Sequence of chain 3.G:
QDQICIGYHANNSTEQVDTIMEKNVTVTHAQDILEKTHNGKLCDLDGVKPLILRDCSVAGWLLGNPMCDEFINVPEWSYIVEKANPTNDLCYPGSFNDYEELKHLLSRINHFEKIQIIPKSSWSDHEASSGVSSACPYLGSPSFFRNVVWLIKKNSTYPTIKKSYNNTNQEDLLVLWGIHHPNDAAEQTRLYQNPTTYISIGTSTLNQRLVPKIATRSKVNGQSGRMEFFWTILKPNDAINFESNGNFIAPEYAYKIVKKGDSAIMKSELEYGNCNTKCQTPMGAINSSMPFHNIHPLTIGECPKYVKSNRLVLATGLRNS

Binding-site contacts:
Ligand atom O5 contacts residue THR168 of chain 2.G at 4.4 Å.
Ligand atom C3 contacts residue ASN166 of chain 2.G at 3.7 Å.
Ligand atom O5 contacts residue ASN166 of chain 2.G at 2.4 Å (h-bond).
Ligand atom C4 contacts residue ASN166 of chain 2.G at 4.1 Å.
Ligand atom C8 contacts residue ASN237 of chain 2.G at 3.3 Å.
Ligand atom O4 contacts residue ASN237 of chain 2.G at 3.6 Å.
Ligand atom C1 contacts residue ASN166 of chain 2.G at 1.4 Å.
Ligand atom C4 contacts residue ASN237 of chain 2.G at 3.7 Å.
Ligand atom C2 contacts residue ASN237 of chain 2.G at 3.9 Å.
Ligand atom C1 contacts residue ASN237 of chain 2.G at 4.0 Å.
Ligand atom O7 contacts residue SER218 of chain 3.G at 4.5 Å.
Ligand atom O5 contacts residue ASN237 of chain 2.G at 4.2 Å.
Ligand atom N2 contacts residue ASN166 of chain 2.G at 2.8 Å (h-bond).
Ligand atom O6 contacts residue THR168 of chain 2.G at 3.2 Å.
Ligand atom C8 contacts residue ASP238 of chain 2.G at 4.0 Å.
Ligand atom C2 contacts residue ASN166 of chain 2.G at 2.3 Å.
Ligand atom C3 contacts residue ASN237 of chain 2.G at 3.6 Å.
Ligand atom O7 contacts residue ALA239 of chain 2.G at 4.2 Å.
Ligand atom N2 contacts residue ASN237 of chain 2.G at 2.8 Å (h-bond).
Ligand atom C7 contacts residue ASN237 of chain 2.G at 3.5 Å.
Ligand atom C6 contacts residue THR168 of chain 2.G at 4.5 Å.
Ligand atom C7 contacts residue ALA239 of chain 2.G at 4.3 Å (hydrophobic).
Ligand atom C8 contacts residue SER218 of chain 3.G at 4.1 Å.
Ligand atom C8 contacts residue ALA239 of chain 2.G at 4.0 Å (hydrophobic).
Ligand atom O7 contacts residue ASN166 of chain 2.G at 3.5 Å (h-bond).
Ligand atom C5 contacts residue ASN237 of chain 2.G at 3.4 Å.
Ligand atom C7 contacts residue ASN166 of chain 2.G at 3.5 Å.
Ligand atom C6 contacts residue ASN237 of chain 2.G at 4.4 Å.
Ligand atom C5 contacts residue ASN166 of chain 2.G at 3.6 Å.

This protein binds this small molecule.
Small molecule (SMILES): CC(=O)N[C@@H]1[C@@H](O)[C@H](O)[C@@H](CO)O[C@H]1O

Sequence of chain 2.G:
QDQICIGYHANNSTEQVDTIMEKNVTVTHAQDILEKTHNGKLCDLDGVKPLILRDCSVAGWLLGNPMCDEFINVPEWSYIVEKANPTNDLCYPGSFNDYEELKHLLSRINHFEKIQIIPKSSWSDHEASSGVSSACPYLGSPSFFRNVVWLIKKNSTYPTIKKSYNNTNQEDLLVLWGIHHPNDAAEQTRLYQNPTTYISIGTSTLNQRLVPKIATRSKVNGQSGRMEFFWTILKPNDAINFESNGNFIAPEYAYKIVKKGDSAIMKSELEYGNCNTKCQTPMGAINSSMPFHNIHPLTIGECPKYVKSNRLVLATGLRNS